Sequence of chain 4.W:
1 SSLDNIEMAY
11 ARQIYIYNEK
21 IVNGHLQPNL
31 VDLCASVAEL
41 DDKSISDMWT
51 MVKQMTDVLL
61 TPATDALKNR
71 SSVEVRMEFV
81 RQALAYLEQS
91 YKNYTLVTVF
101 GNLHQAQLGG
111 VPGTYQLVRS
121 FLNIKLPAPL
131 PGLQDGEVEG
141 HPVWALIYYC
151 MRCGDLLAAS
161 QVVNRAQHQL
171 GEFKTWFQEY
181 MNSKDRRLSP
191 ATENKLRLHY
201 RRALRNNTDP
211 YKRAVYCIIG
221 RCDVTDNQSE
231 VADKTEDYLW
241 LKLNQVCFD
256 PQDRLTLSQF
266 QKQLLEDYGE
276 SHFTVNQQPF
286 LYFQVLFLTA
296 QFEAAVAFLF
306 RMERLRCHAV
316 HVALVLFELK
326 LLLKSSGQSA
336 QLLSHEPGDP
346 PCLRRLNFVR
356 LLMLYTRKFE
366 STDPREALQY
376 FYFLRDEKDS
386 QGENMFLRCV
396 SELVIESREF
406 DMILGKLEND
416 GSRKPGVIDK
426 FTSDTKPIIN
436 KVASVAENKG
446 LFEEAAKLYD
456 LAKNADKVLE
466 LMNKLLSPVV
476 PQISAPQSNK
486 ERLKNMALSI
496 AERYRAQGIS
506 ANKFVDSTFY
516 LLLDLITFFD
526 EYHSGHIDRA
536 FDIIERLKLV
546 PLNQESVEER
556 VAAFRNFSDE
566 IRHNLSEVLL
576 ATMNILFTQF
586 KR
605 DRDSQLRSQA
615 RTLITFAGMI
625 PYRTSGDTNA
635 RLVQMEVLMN

Binding-site contacts:
Ligand atom CD1 contacts residue TYR94 of chain 4.W at 3.5 Å (hydrophobic).
Ligand atom O contacts residue TYR94 of chain 4.W at 2.9 Å.
Ligand atom CG2 contacts residue LEU286 of chain 4.W at 3.7 Å (hydrophobic).
Ligand atom C contacts residue THR235 of chain 4.W at 3.6 Å.
Ligand atom C contacts residue LEU286 of chain 4.W at 3.8 Å (hydrophobic).
Ligand atom C contacts residue TYR94 of chain 4.W at 4.0 Å (hydrophobic).
Ligand atom CG contacts residue HIS277 of chain 4.W at 3.8 Å.
Ligand atom CG contacts residue ASP233 of chain 4.W at 3.0 Å.
Ligand atom CB contacts residue ASP233 of chain 4.W at 3.0 Å.
Ligand atom CG contacts residue TYR273 of chain 4.W at 3.6 Å (hydrophobic).
Ligand atom O contacts residue THR235 of chain 4.W at 3.0 Å (h-bond).
Ligand atom CB contacts residue LEU286 of chain 4.W at 3.9 Å (hydrophobic).
Ligand atom CB contacts residue TYR238 of chain 4.W at 3.6 Å (hydrophobic).
Ligand atom O contacts residue LEU286 of chain 4.W at 3.2 Å.
Ligand atom CG1 contacts residue VAL280 of chain 4.W at 4.0 Å (hydrophobic).
Ligand atom C contacts residue ASN281 of chain 4.W at 3.8 Å.
Ligand atom CD contacts residue HIS277 of chain 4.W at 3.9 Å.
Ligand atom C contacts residue THR235 of chain 4.W at 3.6 Å.
Ligand atom O contacts residue LYS234 of chain 4.W at 3.6 Å.
Ligand atom CA contacts residue ASN227 of chain 4.W at 3.7 Å.
Ligand atom CG2 contacts residue PHE278 of chain 4.W at 3.7 Å (hydrophobic).
Ligand atom CG1 contacts residue TYR94 of chain 4.W at 3.8 Å (hydrophobic).
Ligand atom CA contacts residue THR235 of chain 4.W at 3.6 Å.
Ligand atom N contacts residue THR235 of chain 4.W at 3.9 Å.
Ligand atom N contacts residue ASN227 of chain 4.W at 3.0 Å (h-bond).
Ligand atom O contacts residue THR235 of chain 4.W at 3.1 Å (h-bond).
Ligand atom CG2 contacts residue HIS277 of chain 4.W at 3.3 Å.
Ligand atom O contacts residue ASN227 of chain 4.W at 3.6 Å.
Ligand atom C contacts residue ASN227 of chain 4.W at 3.5 Å.
Ligand atom CD contacts residue TYR273 of chain 4.W at 3.3 Å (hydrophobic).
Ligand atom O contacts residue HIS277 of chain 4.W at 3.4 Å.
Ligand atom O contacts residue ASN281 of chain 4.W at 2.6 Å (h-bond).
Ligand atom CD1 contacts residue TYR91 of chain 4.W at 3.9 Å (hydrophobic).
Ligand atom CB contacts residue HIS277 of chain 4.W at 3.7 Å.
Ligand atom N contacts residue TYR273 of chain 4.W at 3.9 Å.
Ligand atom CG contacts residue LYS234 of chain 4.W at 3.3 Å.
Ligand atom CG2 contacts residue ASN281 of chain 4.W at 3.6 Å.
Ligand atom CG2 contacts residue GLU236 of chain 4.W at 3.3 Å.
Ligand atom C contacts residue THR235 of chain 4.W at 3.6 Å.
Ligand atom N contacts residue THR235 of chain 4.W at 3.5 Å (h-bond).

The protein below binds the small molecule below.
Small molecule (SMILES): CC[C@H](C)[C@H](NC(=O)[C@H](CO)NC(=O)[C@H](CCCN=C(N)N)NC(=O)[C@@H](NC(=O)[C@@H]1CCCN1C(=O)[C@@H]1CCCN1C(=O)[C@H](C)N)C(C)C)C(=O)N[C@H](C=O)Cc1ccc(O)cc1